This small molecule binds to this protein.
Small molecule (SMILES): C=C/C=C\C[C@@H](C)[C@@H](O)[C@H]1C(=O)N[C@@H](CC)C(=O)N(C)CC(=O)N(C)[C@@H](CC(C)C)C(=O)N[C@@H](C(C)C)C(=O)N(C)[C@@H](CC(C)C)C(=O)N[C@@H](C)C(=O)N[C@H](C)C(=O)N(C)[C@@H](CC(C)C)C(=O)N(C)[C@@H](CC(C)C)C(=O)N(C)[C@@H](C(C)C)C(=O)N1C

Binding-site contacts:
Ligand atom CB contacts residue ASN102 of chain 1.C at 3.3 Å.
Ligand atom CG1 contacts residue ALA101 of chain 1.C at 3.8 Å (hydrophobic).
Ligand atom CG2 contacts residue PHE60 of chain 1.C at 3.6 Å (hydrophobic).
Ligand atom C contacts residue ASN102 of chain 1.C at 3.3 Å.
Ligand atom CA contacts residue GLY72 of chain 1.C at 3.3 Å.
Ligand atom CB contacts residue GLN111 of chain 1.C at 3.7 Å.
Ligand atom CG contacts residue GLN111 of chain 1.C at 3.6 Å.
Ligand atom CB contacts residue PHE113 of chain 1.C at 3.7 Å (hydrophobic).
Ligand atom C contacts residue GLY72 of chain 1.C at 3.1 Å.
Ligand atom CN contacts residue ARG55 of chain 1.C at 3.5 Å.
Ligand atom CG contacts residue ALA101 of chain 1.C at 3.8 Å (hydrophobic).
Ligand atom O contacts residue PHE60 of chain 1.C at 3.2 Å.
Ligand atom O contacts residue ALA101 of chain 1.C at 3.5 Å.
Ligand atom CB contacts residue TRP121 of chain 1.C at 3.8 Å (hydrophobic).
Ligand atom CG1 contacts residue GLN63 of chain 1.C at 3.4 Å.
Ligand atom O contacts residue TRP121 of chain 1.C at 2.7 Å (h-bond).
Ligand atom CN contacts residue GLY72 of chain 1.C at 3.3 Å.
Ligand atom CA contacts residue ASN102 of chain 1.C at 3.0 Å.
Ligand atom O contacts residue HIS126 of chain 1.C at 3.3 Å.
Ligand atom O contacts residue ALA103 of chain 1.C at 3.6 Å.
Ligand atom CN contacts residue ARG55 of chain 1.C at 3.6 Å.
Ligand atom N contacts residue ASN102 of chain 1.C at 2.9 Å (h-bond).
Ligand atom C contacts residue PHE60 of chain 1.C at 3.6 Å (hydrophobic).
Ligand atom O contacts residue ASN102 of chain 1.C at 3.3 Å (h-bond).
Ligand atom CB contacts residue GLY72 of chain 1.C at 3.6 Å.
Ligand atom CG2 contacts residue PHE113 of chain 1.C at 3.7 Å (hydrophobic).
Ligand atom O contacts residue GLN63 of chain 1.C at 3.1 Å (h-bond).
Ligand atom CD1 contacts residue TRP121 of chain 1.C at 3.8 Å (hydrophobic).
Ligand atom CZ contacts residue ALA103 of chain 1.C at 3.7 Å (hydrophobic).
Ligand atom O contacts residue ARG55 of chain 1.C at 2.8 Å (salt-bridge).
Ligand atom CG1 contacts residue PHE113 of chain 1.C at 3.4 Å (hydrophobic).
Ligand atom CN contacts residue LEU122 of chain 1.C at 3.6 Å (hydrophobic).
Ligand atom CD2 contacts residue PHE60 of chain 1.C at 3.8 Å (hydrophobic).
Ligand atom CD1 contacts residue ASN102 of chain 1.C at 3.5 Å.
Ligand atom CA contacts residue GLY72 of chain 1.C at 3.8 Å.
Ligand atom CG contacts residue ASN102 of chain 1.C at 3.7 Å.
Ligand atom CB contacts residue PHE60 of chain 1.C at 3.8 Å (hydrophobic).
Ligand atom O contacts residue GLY72 of chain 1.C at 3.7 Å.
Ligand atom CN contacts residue HIS126 of chain 1.C at 3.3 Å.
Ligand atom N contacts residue GLY72 of chain 1.C at 3.1 Å (h-bond).

Sequence of chain 1.C:
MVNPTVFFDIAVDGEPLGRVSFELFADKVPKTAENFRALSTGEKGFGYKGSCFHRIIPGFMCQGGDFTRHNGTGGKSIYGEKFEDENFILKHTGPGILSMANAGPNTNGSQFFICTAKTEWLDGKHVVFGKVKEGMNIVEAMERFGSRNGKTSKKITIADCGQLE